Sequence of chain 1.A:
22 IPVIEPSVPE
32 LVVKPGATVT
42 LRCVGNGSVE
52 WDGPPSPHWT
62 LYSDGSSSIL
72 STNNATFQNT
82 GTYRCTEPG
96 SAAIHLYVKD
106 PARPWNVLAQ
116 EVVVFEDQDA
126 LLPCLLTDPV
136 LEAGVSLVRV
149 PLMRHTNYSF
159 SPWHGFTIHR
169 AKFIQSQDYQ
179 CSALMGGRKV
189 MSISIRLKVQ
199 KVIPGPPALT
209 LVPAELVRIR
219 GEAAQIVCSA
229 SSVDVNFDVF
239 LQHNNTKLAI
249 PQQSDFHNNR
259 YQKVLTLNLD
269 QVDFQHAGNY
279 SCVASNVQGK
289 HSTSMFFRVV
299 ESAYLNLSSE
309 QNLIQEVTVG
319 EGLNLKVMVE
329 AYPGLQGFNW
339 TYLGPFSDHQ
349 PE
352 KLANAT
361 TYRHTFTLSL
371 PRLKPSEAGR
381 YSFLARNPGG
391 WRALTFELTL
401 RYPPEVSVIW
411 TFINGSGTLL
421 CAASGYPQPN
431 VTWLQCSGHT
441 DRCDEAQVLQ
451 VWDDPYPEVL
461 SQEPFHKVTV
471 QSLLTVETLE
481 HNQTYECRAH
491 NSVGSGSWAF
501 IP

Binding-site contacts:
Ligand atom C6 contacts residue PHE336 of chain 1.A at 3.4 Å (hydrophobic).
Ligand atom C1 contacts residue THR339 of chain 1.A at 3.8 Å.
Ligand atom C7 contacts residue ASN337 of chain 1.A at 3.5 Å.
Ligand atom C8 contacts residue TRP391 of chain 1.A at 3.7 Å (hydrophobic).
Ligand atom N2 contacts residue THR339 of chain 1.A at 3.0 Å (h-bond).
Ligand atom O7 contacts residue ASN337 of chain 1.A at 3.9 Å.
Ligand atom C8 contacts residue LEU384 of chain 1.A at 3.7 Å (hydrophobic).
Ligand atom C8 contacts residue GLN348 of chain 1.A at 3.2 Å.
Ligand atom O5 contacts residue LEU384 of chain 1.A at 4.0 Å.
Ligand atom C3 contacts residue ASN337 of chain 1.A at 3.8 Å.
Ligand atom C6 contacts residue ASN337 of chain 1.A at 4.2 Å.
Ligand atom O4 contacts residue ARG386 of chain 1.A at 2.8 Å (salt-bridge).
Ligand atom C6 contacts residue LEU384 of chain 1.A at 3.9 Å (hydrophobic).
Ligand atom C2 contacts residue ASN337 of chain 1.A at 2.5 Å.
Ligand atom C2 contacts residue ARG386 of chain 1.A at 4.0 Å.
Ligand atom C6 contacts residue LEU384 of chain 1.A at 4.1 Å (hydrophobic).
Ligand atom N2 contacts residue ASN337 of chain 1.A at 2.9 Å (h-bond).
Ligand atom C1 contacts residue ARG386 of chain 1.A at 3.8 Å.
Ligand atom C8 contacts residue ASN337 of chain 1.A at 4.3 Å.
Ligand atom O4 contacts residue GLY335 of chain 1.A at 4.2 Å.
Ligand atom C4 contacts residue ARG386 of chain 1.A at 4.0 Å.
Ligand atom C1 contacts residue ASN337 of chain 1.A at 1.4 Å.
Ligand atom O5 contacts residue LEU384 of chain 1.A at 4.3 Å.
Ligand atom O5 contacts residue ARG386 of chain 1.A at 3.1 Å (salt-bridge).
Ligand atom C5 contacts residue ARG386 of chain 1.A at 3.9 Å.
Ligand atom C7 contacts residue THR339 of chain 1.A at 3.7 Å.
Ligand atom C8 contacts residue TRP338 of chain 1.A at 3.7 Å (hydrophobic).
Ligand atom C4 contacts residue ASN337 of chain 1.A at 4.2 Å.
Ligand atom C3 contacts residue THR339 of chain 1.A at 4.3 Å.
Ligand atom C5 contacts residue LEU384 of chain 1.A at 4.2 Å (hydrophobic).
Ligand atom C2 contacts residue THR339 of chain 1.A at 3.9 Å.
Ligand atom C8 contacts residue THR339 of chain 1.A at 3.5 Å.
Ligand atom C6 contacts residue ARG386 of chain 1.A at 4.1 Å.
Ligand atom O5 contacts residue ASN337 of chain 1.A at 2.3 Å (h-bond).
Ligand atom C7 contacts residue LEU384 of chain 1.A at 4.3 Å (hydrophobic).
Ligand atom C6 contacts residue GLY335 of chain 1.A at 3.6 Å.
Ligand atom C5 contacts residue ASN337 of chain 1.A at 3.6 Å.
Ligand atom C5 contacts residue ASN337 of chain 1.A at 4.1 Å.

A protein and the small-molecule ligand that binds it are described below.
Small molecule (SMILES): CC(=O)N[C@H]1[C@H](O[C@H]2[C@H](O)[C@@H](NC(C)=O)CO[C@@H]2CO[C@@H]2O[C@@H](C)[C@@H](O)[C@@H](O)[C@@H]2O)O[C@H](CO)[C@@H](O[C@@H]2O[C@H](CO)[C@@H](O)[C@H](O)[C@@H]2O)[C@@H]1O